Binding-site contacts:
Ligand atom C6 contacts residue VAL166 of chain 1.E at 4.5 Å (hydrophobic).
Ligand atom O6 contacts residue VAL166 of chain 1.E at 4.3 Å.
Ligand atom C8 contacts residue VAL242 of chain 1.E at 4.3 Å (hydrophobic).
Ligand atom O5 contacts residue TRP222 of chain 1.C at 4.0 Å.
Ligand atom C7 contacts residue ASN165 of chain 1.E at 3.3 Å.
Ligand atom N2 contacts residue ASN165 of chain 1.E at 3.3 Å (h-bond).
Ligand atom C6 contacts residue THR167 of chain 1.E at 1.5 Å.
Ligand atom C3 contacts residue TRP222 of chain 1.C at 4.0 Å (hydrophobic).
Ligand atom O7 contacts residue SER219 of chain 1.C at 4.5 Å.
Ligand atom C2 contacts residue TRP222 of chain 1.C at 4.0 Å (hydrophobic).
Ligand atom O6 contacts residue TRP222 of chain 1.C at 4.0 Å.
Ligand atom C2 contacts residue TRP222 of chain 1.C at 4.2 Å (hydrophobic).
Ligand atom O7 contacts residue TRP222 of chain 1.C at 2.9 Å (h-bond).
Ligand atom N2 contacts residue SER219 of chain 1.C at 3.9 Å.
Ligand atom O4 contacts residue ARG220 of chain 1.C at 4.4 Å.
Ligand atom C1 contacts residue SER219 of chain 1.C at 4.4 Å.
Ligand atom C7 contacts residue SER219 of chain 1.C at 3.8 Å.
Ligand atom O3 contacts residue TRP222 of chain 1.C at 4.2 Å.
Ligand atom C5 contacts residue THR167 of chain 1.E at 3.0 Å.
Ligand atom O6 contacts residue THR167 of chain 1.E at 1.5 Å (h-bond).
Ligand atom C4 contacts residue ASN165 of chain 1.E at 4.2 Å.
Ligand atom O5 contacts residue THR167 of chain 1.E at 3.6 Å.
Ligand atom O4 contacts residue THR167 of chain 1.E at 4.3 Å.
Ligand atom C6 contacts residue VAL244 of chain 1.E at 4.5 Å (hydrophobic).
Ligand atom C3 contacts residue ASN165 of chain 1.E at 4.0 Å.
Ligand atom O5 contacts residue ASN165 of chain 1.E at 2.2 Å (h-bond).
Ligand atom C1 contacts residue TRP222 of chain 1.C at 4.1 Å (hydrophobic).
Ligand atom C4 contacts residue THR167 of chain 1.E at 4.0 Å.
Ligand atom C5 contacts residue ASN165 of chain 1.E at 3.4 Å.
Ligand atom O7 contacts residue PRO221 of chain 1.C at 3.6 Å.
Ligand atom C7 contacts residue TRP222 of chain 1.C at 4.2 Å (hydrophobic).
Ligand atom C8 contacts residue THR167 of chain 1.E at 3.6 Å.
Ligand atom O7 contacts residue ASN165 of chain 1.E at 2.9 Å (h-bond).
Ligand atom C6 contacts residue TRP222 of chain 1.C at 3.9 Å (hydrophobic).
Ligand atom C8 contacts residue SER219 of chain 1.C at 3.6 Å.
Ligand atom C4 contacts residue TRP222 of chain 1.C at 4.1 Å (hydrophobic).
Ligand atom C1 contacts residue ASN165 of chain 1.E at 1.4 Å.
Ligand atom C2 contacts residue ASN165 of chain 1.E at 2.8 Å.

Sequence of chain 1.C:
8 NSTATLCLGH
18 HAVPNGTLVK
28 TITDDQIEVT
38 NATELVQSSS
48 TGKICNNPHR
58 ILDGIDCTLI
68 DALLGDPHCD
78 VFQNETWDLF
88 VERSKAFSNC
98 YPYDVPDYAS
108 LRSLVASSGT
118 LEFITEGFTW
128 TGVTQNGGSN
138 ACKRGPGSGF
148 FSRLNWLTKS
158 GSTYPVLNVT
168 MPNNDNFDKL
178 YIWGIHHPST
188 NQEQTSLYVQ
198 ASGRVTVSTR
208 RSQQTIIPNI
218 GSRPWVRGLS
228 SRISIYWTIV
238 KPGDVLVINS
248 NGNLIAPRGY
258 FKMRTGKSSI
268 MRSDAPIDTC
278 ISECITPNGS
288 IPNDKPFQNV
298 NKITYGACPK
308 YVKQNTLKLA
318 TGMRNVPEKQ

Sequence of chain 1.E:
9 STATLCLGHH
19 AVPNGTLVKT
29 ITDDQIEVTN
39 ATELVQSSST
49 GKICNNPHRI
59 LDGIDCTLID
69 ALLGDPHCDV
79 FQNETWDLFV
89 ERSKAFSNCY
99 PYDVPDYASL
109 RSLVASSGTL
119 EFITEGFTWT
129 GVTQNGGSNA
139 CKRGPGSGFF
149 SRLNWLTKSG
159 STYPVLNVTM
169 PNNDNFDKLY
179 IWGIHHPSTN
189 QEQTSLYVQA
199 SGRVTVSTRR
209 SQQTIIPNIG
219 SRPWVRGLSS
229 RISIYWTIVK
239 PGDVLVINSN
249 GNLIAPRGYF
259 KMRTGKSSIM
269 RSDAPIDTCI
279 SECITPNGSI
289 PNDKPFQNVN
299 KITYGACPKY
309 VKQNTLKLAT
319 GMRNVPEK

The protein below binds the small molecule below.
Small molecule (SMILES): CC(=O)N[C@H]1[C@H](O[C@H]2[C@H](O)[C@@H](CO)OC[C@@H]2NC(C)=O)O[C@H](CO)[C@@H](O[C@@H]2O[C@H](CO)[C@@H](O)[C@H](O)[C@@H]2O)[C@@H]1O